The small molecule below binds the protein below.
Small molecule (SMILES): COc1cc(OC)cc(N(CCNC(C)C)c2ccc3ncc(-c4cnn(C)c4)nc3c2)c1

Binding-site contacts:
Ligand atom C24 contacts residue GLU75 of chain 1.A at 3.7 Å.
Ligand atom C9 contacts residue LEU174 of chain 1.A at 3.7 Å (hydrophobic).
Ligand atom C6 contacts residue LEU174 of chain 1.A at 3.8 Å (hydrophobic).
Ligand atom O1 contacts residue LYS58 of chain 1.A at 3.4 Å.
Ligand atom C23 contacts residue ILE89 of chain 1.A at 3.6 Å (hydrophobic).
Ligand atom C contacts residue ALA184 of chain 1.A at 3.7 Å (hydrophobic).
Ligand atom N contacts residue ASP185 of chain 1.A at 3.1 Å (salt-bridge).
Ligand atom C contacts residue ASP185 of chain 1.A at 3.7 Å.
Ligand atom C7 contacts residue LEU174 of chain 1.A at 3.6 Å (hydrophobic).
Ligand atom C24 contacts residue VAL105 of chain 1.A at 3.8 Å (hydrophobic).
Ligand atom C contacts residue ARG171 of chain 1.A at 3.6 Å.
Ligand atom C14 contacts residue ALA108 of chain 1.A at 3.5 Å (hydrophobic).
Ligand atom C15 contacts residue LEU28 of chain 1.A at 3.5 Å (hydrophobic).
Ligand atom N4 contacts residue GLY111 of chain 1.A at 3.6 Å.
Ligand atom C7 contacts residue ALA56 of chain 1.A at 3.4 Å (hydrophobic).
Ligand atom C17 contacts residue ASP185 of chain 1.A at 3.8 Å.
Ligand atom C23 contacts residue ASP185 of chain 1.A at 3.3 Å.
Ligand atom O contacts residue ILE89 of chain 1.A at 3.4 Å.
Ligand atom N3 contacts residue TYR107 of chain 1.A at 3.6 Å.
Ligand atom C12 contacts residue TYR107 of chain 1.A at 3.7 Å (hydrophobic).
Ligand atom C23 contacts residue MET79 of chain 1.A at 3.6 Å (hydrophobic).
Ligand atom C23 contacts residue PHE186 of chain 1.A at 3.6 Å (hydrophobic).
Ligand atom C2 contacts residue ASN172 of chain 1.A at 3.8 Å.
Ligand atom C21 contacts residue ILE89 of chain 1.A at 3.7 Å (hydrophobic).
Ligand atom C21 contacts residue ASP185 of chain 1.A at 3.4 Å.
Ligand atom C22 contacts residue ASP185 of chain 1.A at 3.3 Å.
Ligand atom O contacts residue ALA184 of chain 1.A at 3.4 Å.
Ligand atom C contacts residue ASN172 of chain 1.A at 3.6 Å.
Ligand atom C3 contacts residue ASP185 of chain 1.A at 3.5 Å.
Ligand atom C1 contacts residue ASP185 of chain 1.A at 3.7 Å.
Ligand atom C12 contacts residue ALA108 of chain 1.A at 3.0 Å (hydrophobic).
Ligand atom C8 contacts residue LEU174 of chain 1.A at 3.6 Å (hydrophobic).
Ligand atom C24 contacts residue VAL103 of chain 1.A at 3.7 Å (hydrophobic).
Ligand atom C4 contacts residue VAL36 of chain 1.A at 3.7 Å (hydrophobic).
Ligand atom C7 contacts residue GLU106 of chain 1.A at 3.3 Å.
Ligand atom C6 contacts residue ALA56 of chain 1.A at 3.7 Å (hydrophobic).
Ligand atom C2 contacts residue ASP185 of chain 1.A at 3.7 Å.
Ligand atom C14 contacts residue GLY111 of chain 1.A at 3.5 Å.
Ligand atom O contacts residue ASP185 of chain 1.A at 3.0 Å (salt-bridge).
Ligand atom N3 contacts residue ALA108 of chain 1.A at 3.0 Å (h-bond).

Sequence of chain 1.A:
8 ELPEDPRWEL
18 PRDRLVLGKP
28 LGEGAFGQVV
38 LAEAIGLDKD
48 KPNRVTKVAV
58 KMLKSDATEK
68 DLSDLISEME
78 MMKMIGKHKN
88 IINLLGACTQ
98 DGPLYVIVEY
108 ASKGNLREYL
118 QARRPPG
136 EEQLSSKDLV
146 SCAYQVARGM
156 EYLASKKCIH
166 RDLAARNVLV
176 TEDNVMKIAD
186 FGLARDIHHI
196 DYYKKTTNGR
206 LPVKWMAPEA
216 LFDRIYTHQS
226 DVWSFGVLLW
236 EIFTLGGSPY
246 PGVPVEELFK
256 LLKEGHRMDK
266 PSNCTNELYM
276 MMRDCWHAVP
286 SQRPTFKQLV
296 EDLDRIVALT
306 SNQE